Sequence of chain 1.A:
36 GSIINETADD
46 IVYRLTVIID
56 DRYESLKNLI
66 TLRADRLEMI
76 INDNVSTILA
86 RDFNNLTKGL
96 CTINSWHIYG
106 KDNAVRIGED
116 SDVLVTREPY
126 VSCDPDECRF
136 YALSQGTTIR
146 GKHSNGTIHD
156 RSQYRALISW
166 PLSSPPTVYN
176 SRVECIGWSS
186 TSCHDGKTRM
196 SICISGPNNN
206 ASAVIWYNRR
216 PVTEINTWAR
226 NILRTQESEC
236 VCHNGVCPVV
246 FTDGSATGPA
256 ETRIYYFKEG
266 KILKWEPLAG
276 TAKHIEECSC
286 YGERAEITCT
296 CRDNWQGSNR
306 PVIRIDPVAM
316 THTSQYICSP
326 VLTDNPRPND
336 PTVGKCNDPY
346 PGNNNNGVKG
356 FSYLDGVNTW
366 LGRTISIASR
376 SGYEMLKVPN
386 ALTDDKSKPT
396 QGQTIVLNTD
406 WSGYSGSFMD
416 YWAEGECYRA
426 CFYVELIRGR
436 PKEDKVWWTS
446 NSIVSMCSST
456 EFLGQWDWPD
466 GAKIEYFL

Sequence of chain 1.H:
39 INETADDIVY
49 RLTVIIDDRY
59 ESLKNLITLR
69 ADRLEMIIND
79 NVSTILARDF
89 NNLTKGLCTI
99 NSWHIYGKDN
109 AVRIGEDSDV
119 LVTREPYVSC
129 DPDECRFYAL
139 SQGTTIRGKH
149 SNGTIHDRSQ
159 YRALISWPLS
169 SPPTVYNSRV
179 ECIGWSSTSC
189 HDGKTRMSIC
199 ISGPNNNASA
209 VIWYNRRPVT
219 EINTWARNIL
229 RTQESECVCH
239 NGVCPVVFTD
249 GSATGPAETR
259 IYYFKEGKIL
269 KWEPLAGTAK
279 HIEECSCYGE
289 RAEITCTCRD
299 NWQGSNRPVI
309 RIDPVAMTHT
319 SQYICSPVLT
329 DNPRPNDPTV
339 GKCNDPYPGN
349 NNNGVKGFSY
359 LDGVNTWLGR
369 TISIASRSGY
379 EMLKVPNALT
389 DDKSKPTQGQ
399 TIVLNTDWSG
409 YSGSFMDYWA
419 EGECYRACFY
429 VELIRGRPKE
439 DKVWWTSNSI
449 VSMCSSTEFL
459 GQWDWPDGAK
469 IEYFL

Binding-site contacts:
Ligand atom C3 contacts residue GLY397 of chain 1.A at 3.5 Å.
Ligand atom O5 contacts residue GLY459 of chain 1.A at 3.5 Å.
Ligand atom C5 contacts residue THR395 of chain 1.A at 3.6 Å.
Ligand atom O2 contacts residue ASN334 of chain 1.A at 2.7 Å (h-bond).
Ligand atom O3 contacts residue ASN334 of chain 1.A at 2.9 Å (h-bond).
Ligand atom C2 contacts residue ASN334 of chain 1.A at 3.3 Å.
Ligand atom C1 contacts residue GLN460 of chain 1.A at 3.7 Å.
Ligand atom C1 contacts residue ASN205 of chain 1.H at 1.4 Å.
Ligand atom O2 contacts residue GLY397 of chain 1.A at 3.3 Å.
Ligand atom O6 contacts residue ASP335 of chain 1.A at 2.7 Å (salt-bridge).
Ligand atom O5 contacts residue GLN460 of chain 1.A at 3.6 Å.
Ligand atom C3 contacts residue GLU379 of chain 1.A at 3.2 Å.
Ligand atom O4 contacts residue ILE372 of chain 1.A at 3.1 Å.
Ligand atom O4 contacts residue ARG332 of chain 1.A at 2.9 Å (salt-bridge).
Ligand atom C3 contacts residue ASN334 of chain 1.A at 3.6 Å.
Ligand atom C5 contacts residue ASN205 of chain 1.H at 3.6 Å.
Ligand atom O7 contacts residue ASN205 of chain 1.H at 3.6 Å.
Ligand atom O6 contacts residue GLN460 of chain 1.A at 2.6 Å (h-bond).
Ligand atom O4 contacts residue GLY397 of chain 1.A at 3.5 Å.
Ligand atom N2 contacts residue ASN205 of chain 1.H at 3.2 Å (h-bond).
Ligand atom O3 contacts residue ILE372 of chain 1.A at 3.1 Å.
Ligand atom O4 contacts residue ARG368 of chain 1.A at 3.7 Å.
Ligand atom O3 contacts residue GLU379 of chain 1.A at 2.6 Å (salt-bridge).
Ligand atom O6 contacts residue ILE370 of chain 1.A at 2.5 Å (h-bond).
Ligand atom C4 contacts residue ILE372 of chain 1.A at 3.7 Å (hydrophobic).
Ligand atom C5 contacts residue PRO394 of chain 1.A at 3.7 Å (hydrophobic).
Ligand atom O5 contacts residue ASN205 of chain 1.H at 2.3 Å (h-bond).
Ligand atom O4 contacts residue THR395 of chain 1.A at 3.7 Å.
Ligand atom O3 contacts residue GLN396 of chain 1.A at 3.4 Å.
Ligand atom C4 contacts residue GLU379 of chain 1.A at 2.9 Å.
Ligand atom C2 contacts residue ASN205 of chain 1.H at 2.6 Å.
Ligand atom C6 contacts residue LYS393 of chain 1.A at 3.2 Å.
Ligand atom O3 contacts residue GLY397 of chain 1.A at 3.0 Å (h-bond).
Ligand atom O3 contacts residue ARG368 of chain 1.A at 3.4 Å (salt-bridge).
Ligand atom O4 contacts residue GLU379 of chain 1.A at 2.1 Å (salt-bridge).
Ligand atom O3 contacts residue ASP335 of chain 1.A at 3.7 Å.
Ligand atom C6 contacts residue LEU458 of chain 1.A at 3.5 Å (hydrophobic).
Ligand atom C6 contacts residue PRO394 of chain 1.A at 3.4 Å (hydrophobic).
Ligand atom O6 contacts residue LYS393 of chain 1.A at 3.1 Å (salt-bridge).
Ligand atom O4 contacts residue PRO394 of chain 1.A at 2.9 Å.

This small molecule binds to this protein.
Small molecule (SMILES): CC(=O)N[C@H]1[C@H](O[C@H]2[C@H](O)[C@@H](NC(C)=O)CO[C@@H]2CO)O[C@H](CO)[C@@H](O[C@@H]2O[C@H](CO[C@H]3O[C@H](CO[C@H]4O[C@H](CO)[C@@H](O)[C@H](O)[C@@H]4O)[C@@H](O)[C@H](O[C@H]4O[C@H](CO)[C@@H](O)[C@H](O)[C@@H]4O)[C@@H]3O)[C@@H](O)[C@H](O[C@H]3O[C@H](CO)[C@@H](O)[C@H](O)[C@@H]3O[C@H]3O[C@H](CO)[C@@H](O)[C@H](O)[C@@H]3O[C@H]3O[C@H](CO)[C@@H](O)[C@H](O)[C@@H]3O)[C@@H]2O)[C@@H]1O